Binding-site contacts:
Ligand atom C5 contacts residue ILE143 of chain 1.B at 4.3 Å (hydrophobic).
Ligand atom O6 contacts residue ILE143 of chain 1.B at 4.0 Å.
Ligand atom O7 contacts residue ASN103 of chain 1.B at 3.4 Å (h-bond).
Ligand atom C7 contacts residue ASN103 of chain 1.B at 3.3 Å.
Ligand atom C3 contacts residue PHE142 of chain 1.B at 3.9 Å (hydrophobic).
Ligand atom C8 contacts residue ASN103 of chain 1.B at 4.4 Å.
Ligand atom C6 contacts residue ILE143 of chain 1.B at 4.3 Å (hydrophobic).
Ligand atom C1 contacts residue ASN103 of chain 1.B at 1.4 Å.
Ligand atom C8 contacts residue GLN102 of chain 1.B at 3.4 Å.
Ligand atom C2 contacts residue ASN103 of chain 1.B at 2.5 Å.
Ligand atom O6 contacts residue GLU141 of chain 1.B at 2.7 Å (salt-bridge).
Ligand atom O5 contacts residue ASN103 of chain 1.B at 2.4 Å (h-bond).
Ligand atom N2 contacts residue ASN103 of chain 1.B at 2.9 Å (h-bond).
Ligand atom C6 contacts residue GLU141 of chain 1.B at 3.8 Å.
Ligand atom O4 contacts residue PHE142 of chain 1.B at 4.5 Å.
Ligand atom C5 contacts residue GLU141 of chain 1.B at 4.4 Å.
Ligand atom C3 contacts residue ASN103 of chain 1.B at 3.8 Å.
Ligand atom N2 contacts residue PHE142 of chain 1.B at 4.5 Å.
Ligand atom O5 contacts residue GLU141 of chain 1.B at 4.0 Å.
Ligand atom C5 contacts residue ASN103 of chain 1.B at 3.7 Å.
Ligand atom C4 contacts residue ASN103 of chain 1.B at 4.2 Å.
Ligand atom O5 contacts residue PHE142 of chain 1.B at 4.2 Å.
Ligand atom C4 contacts residue PHE142 of chain 1.B at 4.3 Å (hydrophobic).
Ligand atom C1 contacts residue PHE142 of chain 1.B at 3.8 Å (hydrophobic).
Ligand atom C2 contacts residue PHE142 of chain 1.B at 4.2 Å (hydrophobic).
Ligand atom C5 contacts residue PHE142 of chain 1.B at 3.8 Å (hydrophobic).

Sequence of chain 1.B:
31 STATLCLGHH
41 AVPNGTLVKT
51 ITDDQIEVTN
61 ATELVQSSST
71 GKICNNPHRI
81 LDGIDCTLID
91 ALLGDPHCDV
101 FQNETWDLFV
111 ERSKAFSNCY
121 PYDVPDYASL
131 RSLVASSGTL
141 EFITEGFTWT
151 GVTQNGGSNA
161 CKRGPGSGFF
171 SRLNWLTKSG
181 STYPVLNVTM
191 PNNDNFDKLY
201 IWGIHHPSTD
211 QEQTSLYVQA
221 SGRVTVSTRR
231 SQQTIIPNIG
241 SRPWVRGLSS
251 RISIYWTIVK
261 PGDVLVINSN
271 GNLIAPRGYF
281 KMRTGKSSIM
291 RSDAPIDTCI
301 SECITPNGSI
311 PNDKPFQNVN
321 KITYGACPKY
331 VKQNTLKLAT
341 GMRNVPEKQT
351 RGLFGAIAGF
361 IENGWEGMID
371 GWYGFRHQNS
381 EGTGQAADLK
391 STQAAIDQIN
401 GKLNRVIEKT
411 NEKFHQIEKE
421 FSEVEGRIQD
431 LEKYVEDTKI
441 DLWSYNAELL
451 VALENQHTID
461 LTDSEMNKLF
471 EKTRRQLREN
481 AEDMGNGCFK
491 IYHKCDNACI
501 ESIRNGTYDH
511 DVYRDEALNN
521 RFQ

The protein below binds the small molecule below.
Small molecule (SMILES): CC(=O)N[C@@H]1[C@@H](O)[C@H](O)[C@@H](CO)O[C@H]1O